This small molecule binds to this protein.
Small molecule (SMILES): CC(=O)N[C@H]1[C@H](O[C@H]2[C@H](O)[C@@H](NC(C)=O)CO[C@@H]2CO)O[C@H](CO)[C@@H](O)[C@@H]1O

Sequence of chain 1.A:
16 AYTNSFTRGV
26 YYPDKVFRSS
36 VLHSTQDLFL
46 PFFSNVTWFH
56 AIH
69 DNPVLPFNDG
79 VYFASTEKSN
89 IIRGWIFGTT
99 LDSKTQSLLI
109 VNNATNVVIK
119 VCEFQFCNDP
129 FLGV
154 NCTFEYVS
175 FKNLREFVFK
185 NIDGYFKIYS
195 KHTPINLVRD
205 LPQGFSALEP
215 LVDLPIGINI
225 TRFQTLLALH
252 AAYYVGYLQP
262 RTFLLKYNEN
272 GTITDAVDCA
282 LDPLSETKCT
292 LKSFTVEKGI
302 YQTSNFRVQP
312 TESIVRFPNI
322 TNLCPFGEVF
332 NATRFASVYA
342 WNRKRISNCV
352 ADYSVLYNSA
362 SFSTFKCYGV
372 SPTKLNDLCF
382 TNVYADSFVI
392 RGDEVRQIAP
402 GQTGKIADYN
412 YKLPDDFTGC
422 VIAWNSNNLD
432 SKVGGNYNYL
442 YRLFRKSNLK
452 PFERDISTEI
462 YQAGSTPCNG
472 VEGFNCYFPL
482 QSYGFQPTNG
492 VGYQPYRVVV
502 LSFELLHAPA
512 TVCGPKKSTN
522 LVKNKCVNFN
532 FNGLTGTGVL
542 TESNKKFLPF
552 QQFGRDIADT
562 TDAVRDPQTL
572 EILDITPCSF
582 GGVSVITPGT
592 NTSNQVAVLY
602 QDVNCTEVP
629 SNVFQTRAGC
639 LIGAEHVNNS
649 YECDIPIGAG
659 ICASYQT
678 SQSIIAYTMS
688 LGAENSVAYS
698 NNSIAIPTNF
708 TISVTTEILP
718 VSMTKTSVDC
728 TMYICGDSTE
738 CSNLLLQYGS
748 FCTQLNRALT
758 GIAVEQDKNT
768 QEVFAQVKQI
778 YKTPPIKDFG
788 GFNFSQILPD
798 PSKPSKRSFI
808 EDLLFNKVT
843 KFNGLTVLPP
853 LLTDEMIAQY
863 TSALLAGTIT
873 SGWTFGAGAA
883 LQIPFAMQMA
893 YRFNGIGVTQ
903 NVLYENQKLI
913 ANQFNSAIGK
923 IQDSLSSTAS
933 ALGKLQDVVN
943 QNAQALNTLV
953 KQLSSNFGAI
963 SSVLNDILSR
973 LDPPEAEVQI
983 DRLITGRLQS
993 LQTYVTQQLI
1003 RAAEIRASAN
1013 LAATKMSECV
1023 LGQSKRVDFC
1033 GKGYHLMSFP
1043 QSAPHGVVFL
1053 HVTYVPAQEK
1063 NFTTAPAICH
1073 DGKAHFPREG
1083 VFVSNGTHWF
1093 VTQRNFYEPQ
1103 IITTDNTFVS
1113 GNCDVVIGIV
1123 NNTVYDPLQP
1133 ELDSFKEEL

Binding-site contacts:
Ligand atom C4 contacts residue ASN1123 of chain 1.A at 4.2 Å.
Ligand atom O5 contacts residue ASN1123 of chain 1.A at 2.4 Å (h-bond).
Ligand atom C8 contacts residue ILE1121 of chain 1.A at 4.3 Å (hydrophobic).
Ligand atom C8 contacts residue ASN1123 of chain 1.A at 4.4 Å.
Ligand atom C7 contacts residue ASN1123 of chain 1.A at 3.3 Å.
Ligand atom C5 contacts residue ASN1123 of chain 1.A at 3.7 Å.
Ligand atom O7 contacts residue ASN1123 of chain 1.A at 3.3 Å (h-bond).
Ligand atom C1 contacts residue ASN1123 of chain 1.A at 1.4 Å.
Ligand atom N2 contacts residue ASN1123 of chain 1.A at 2.9 Å (h-bond).
Ligand atom C3 contacts residue ASN1123 of chain 1.A at 3.8 Å.
Ligand atom C2 contacts residue ASN1123 of chain 1.A at 2.5 Å.